Sequence of chain 1.A:
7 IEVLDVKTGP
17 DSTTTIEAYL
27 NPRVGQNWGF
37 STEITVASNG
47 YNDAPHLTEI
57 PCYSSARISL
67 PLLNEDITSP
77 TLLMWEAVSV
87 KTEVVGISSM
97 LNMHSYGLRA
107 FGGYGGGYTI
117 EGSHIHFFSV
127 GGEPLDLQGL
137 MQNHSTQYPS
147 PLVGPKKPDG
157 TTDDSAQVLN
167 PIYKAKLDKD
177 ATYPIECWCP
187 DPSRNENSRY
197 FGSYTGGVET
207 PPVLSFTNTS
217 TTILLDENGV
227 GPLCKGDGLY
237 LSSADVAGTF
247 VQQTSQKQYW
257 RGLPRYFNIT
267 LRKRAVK

Sequence of chain 1.E:
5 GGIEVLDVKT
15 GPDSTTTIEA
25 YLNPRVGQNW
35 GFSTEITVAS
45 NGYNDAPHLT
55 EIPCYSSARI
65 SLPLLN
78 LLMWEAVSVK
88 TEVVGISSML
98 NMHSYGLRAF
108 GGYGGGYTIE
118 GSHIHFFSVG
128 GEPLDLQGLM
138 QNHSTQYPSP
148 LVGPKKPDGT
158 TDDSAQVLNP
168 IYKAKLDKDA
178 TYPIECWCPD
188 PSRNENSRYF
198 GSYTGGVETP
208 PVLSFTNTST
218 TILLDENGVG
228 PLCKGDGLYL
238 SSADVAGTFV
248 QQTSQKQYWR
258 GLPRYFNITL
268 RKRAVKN

Binding-site contacts:
Ligand atom C6 contacts residue THR41 of chain 1.A at 4.0 Å.
Ligand atom C9 contacts residue ARG105 of chain 1.E at 3.2 Å.
Ligand atom O7 contacts residue ALA43 of chain 1.A at 3.7 Å.
Ligand atom N5 contacts residue THR41 of chain 1.A at 3.2 Å (h-bond).
Ligand atom C5 contacts residue THR41 of chain 1.A at 4.1 Å.
Ligand atom N5 contacts residue ALA50 of chain 1.A at 3.8 Å.
Ligand atom O10 contacts residue ALA50 of chain 1.A at 2.9 Å (h-bond).
Ligand atom C10 contacts residue THR41 of chain 1.A at 3.9 Å.
Ligand atom C8 contacts residue VAL42 of chain 1.A at 3.9 Å (hydrophobic).
Ligand atom C10 contacts residue ASN48 of chain 1.A at 4.2 Å.
Ligand atom C11 contacts residue ALA43 of chain 1.A at 3.5 Å (hydrophobic).
Ligand atom O7 contacts residue VAL42 of chain 1.A at 2.9 Å (h-bond).
Ligand atom C10 contacts residue PRO51 of chain 1.A at 4.1 Å (hydrophobic).
Ligand atom C11 contacts residue VAL42 of chain 1.A at 4.2 Å (hydrophobic).
Ligand atom C10 contacts residue ALA43 of chain 1.A at 3.8 Å (hydrophobic).
Ligand atom C7 contacts residue THR41 of chain 1.A at 3.9 Å.
Ligand atom O1B contacts residue THR41 of chain 1.A at 4.1 Å.
Ligand atom C11 contacts residue HIS100 of chain 1.E at 4.2 Å.
Ligand atom O10 contacts residue ALA43 of chain 1.A at 3.7 Å.
Ligand atom C11 contacts residue THR41 of chain 1.A at 3.5 Å.
Ligand atom C4 contacts residue ALA50 of chain 1.A at 3.6 Å (hydrophobic).
Ligand atom O10 contacts residue ASN48 of chain 1.A at 3.2 Å (h-bond).
Ligand atom C1 contacts residue HIS52 of chain 1.A at 3.2 Å.
Ligand atom O9 contacts residue THR41 of chain 1.A at 3.8 Å.
Ligand atom C9 contacts residue VAL42 of chain 1.A at 3.3 Å (hydrophobic).
Ligand atom O8 contacts residue THR41 of chain 1.A at 3.5 Å.
Ligand atom O10 contacts residue ASP49 of chain 1.A at 3.9 Å.
Ligand atom C11 contacts residue ALA50 of chain 1.A at 3.6 Å (hydrophobic).
Ligand atom C11 contacts residue ASP49 of chain 1.A at 3.6 Å.
Ligand atom O9 contacts residue ARG105 of chain 1.E at 2.9 Å (salt-bridge).
Ligand atom C10 contacts residue ALA50 of chain 1.A at 3.4 Å (hydrophobic).
Ligand atom C8 contacts residue THR41 of chain 1.A at 4.1 Å.
Ligand atom N5 contacts residue ALA43 of chain 1.A at 4.1 Å.
Ligand atom C7 contacts residue VAL42 of chain 1.A at 3.4 Å (hydrophobic).
Ligand atom O7 contacts residue SER44 of chain 1.A at 4.1 Å.
Ligand atom O4 contacts residue ALA50 of chain 1.A at 2.7 Å (h-bond).
Ligand atom C11 contacts residue PRO51 of chain 1.A at 3.6 Å (hydrophobic).
Ligand atom O1B contacts residue HIS52 of chain 1.A at 3.4 Å (h-bond).
Ligand atom O9 contacts residue VAL42 of chain 1.A at 3.6 Å (h-bond).
Ligand atom O1A contacts residue HIS52 of chain 1.A at 2.5 Å (h-bond).

This small molecule binds to this protein.
Small molecule (SMILES): CC(=O)N[C@H]1[C@H]([C@H](O)[C@H](O)CO)O[C@@](O)(C(=O)O)C[C@@H]1O